Binding-site contacts:
Ligand atom C31 contacts residue ALA150 of chain 35.A at 3.1 Å (hydrophobic).
Ligand atom O1 contacts residue TYR152 of chain 35.A at 3.9 Å.
Ligand atom C4 contacts residue MET224 of chain 35.A at 3.8 Å (hydrophobic).
Ligand atom C4B contacts residue LEU106 of chain 35.A at 4.0 Å (hydrophobic).
Ligand atom C4 contacts residue TYR152 of chain 35.A at 3.9 Å (hydrophobic).
Ligand atom C3C contacts residue TYR128 of chain 35.A at 3.9 Å (hydrophobic).
Ligand atom C5C contacts residue TYR128 of chain 35.A at 3.5 Å (hydrophobic).
Ligand atom C5B contacts residue LEU106 of chain 35.A at 3.8 Å (hydrophobic).
Ligand atom N2 contacts residue PHE186 of chain 35.A at 3.7 Å.
Ligand atom C6C contacts residue VAL191 of chain 35.A at 3.2 Å (hydrophobic).
Ligand atom C2C contacts residue TYR152 of chain 35.A at 4.0 Å (hydrophobic).
Ligand atom C7C contacts residue TYR128 of chain 35.A at 3.6 Å (hydrophobic).
Ligand atom C5 contacts residue TYR152 of chain 35.A at 3.8 Å (hydrophobic).
Ligand atom O1B contacts residue ILE104 of chain 35.A at 3.9 Å.
Ligand atom C4C contacts residue ILE104 of chain 35.A at 3.9 Å (hydrophobic).
Ligand atom C7C contacts residue TYR197 of chain 35.A at 3.8 Å (hydrophobic).
Ligand atom C1C contacts residue TYR152 of chain 35.A at 4.0 Å (hydrophobic).
Ligand atom CM1 contacts residue SER107 of chain 35.A at 3.9 Å.
Ligand atom O1 contacts residue PHE186 of chain 35.A at 3.5 Å.
Ligand atom O1 contacts residue ALA24 of chain 35.C at 3.6 Å.
Ligand atom C3 contacts residue PRO174 of chain 35.A at 3.8 Å (hydrophobic).
Ligand atom C3C contacts residue VAL188 of chain 35.A at 3.3 Å (hydrophobic).
Ligand atom C31 contacts residue SER175 of chain 35.A at 3.6 Å.
Ligand atom C3 contacts residue PHE186 of chain 35.A at 3.8 Å (hydrophobic).
Ligand atom N2 contacts residue PRO174 of chain 35.A at 3.9 Å.
Ligand atom C5B contacts residue TYR197 of chain 35.A at 3.8 Å (hydrophobic).
Ligand atom C5C contacts residue ILE104 of chain 35.A at 3.8 Å (hydrophobic).
Ligand atom C4A contacts residue ASN198 of chain 35.A at 3.9 Å.
Ligand atom C2C contacts residue VAL188 of chain 35.A at 3.2 Å (hydrophobic).
Ligand atom N2 contacts residue ALA24 of chain 35.C at 3.4 Å.
Ligand atom C6B contacts residue TYR197 of chain 35.A at 3.7 Å (hydrophobic).
Ligand atom C4C contacts residue TYR152 of chain 35.A at 3.8 Å (hydrophobic).
Ligand atom C7C contacts residue VAL191 of chain 35.A at 4.0 Å (hydrophobic).
Ligand atom C31 contacts residue VAL176 of chain 35.A at 3.3 Å (hydrophobic).
Ligand atom C4 contacts residue PHE186 of chain 35.A at 3.6 Å (hydrophobic).
Ligand atom O1B contacts residue TYR128 of chain 35.A at 3.9 Å.
Ligand atom O1 contacts residue VAL188 of chain 35.A at 3.8 Å.
Ligand atom C5 contacts residue PHE186 of chain 35.A at 3.5 Å (hydrophobic).
Ligand atom C31 contacts residue PRO174 of chain 35.A at 3.4 Å (hydrophobic).
Ligand atom C6B contacts residue LEU106 of chain 35.A at 4.0 Å (hydrophobic).

Sequence of chain 35.C:
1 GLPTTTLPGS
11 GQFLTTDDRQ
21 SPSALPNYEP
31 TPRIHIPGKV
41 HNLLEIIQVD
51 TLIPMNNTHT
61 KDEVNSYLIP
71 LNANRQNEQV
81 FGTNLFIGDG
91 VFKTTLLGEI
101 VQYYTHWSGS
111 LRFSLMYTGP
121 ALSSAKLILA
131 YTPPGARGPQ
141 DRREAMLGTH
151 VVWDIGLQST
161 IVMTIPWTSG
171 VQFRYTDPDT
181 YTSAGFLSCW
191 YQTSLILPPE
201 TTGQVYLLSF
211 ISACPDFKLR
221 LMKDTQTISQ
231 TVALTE

This small molecule binds to this protein.
Small molecule (SMILES): Cc1cc(CCCCCCCOc2ccc(C3=N[C@@H](C)CO3)cc2)on1

Sequence of chain 35.A:
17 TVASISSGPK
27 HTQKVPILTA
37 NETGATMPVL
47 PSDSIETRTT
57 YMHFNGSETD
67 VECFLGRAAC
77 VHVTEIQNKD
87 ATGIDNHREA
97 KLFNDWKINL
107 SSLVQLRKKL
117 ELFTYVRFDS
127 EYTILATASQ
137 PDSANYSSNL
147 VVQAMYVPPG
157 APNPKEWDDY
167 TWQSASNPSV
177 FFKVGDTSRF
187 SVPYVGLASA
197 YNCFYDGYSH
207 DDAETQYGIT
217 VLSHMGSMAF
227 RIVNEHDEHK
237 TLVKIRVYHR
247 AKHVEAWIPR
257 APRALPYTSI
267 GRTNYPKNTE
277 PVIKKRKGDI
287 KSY